This small molecule binds to this protein.
Small molecule (SMILES): O[C@@H]1[C@H](O)Cc2c(cc3ccc4cccc5ccc2c3c45)[C@H]1O

Sequence of chain 1.C:
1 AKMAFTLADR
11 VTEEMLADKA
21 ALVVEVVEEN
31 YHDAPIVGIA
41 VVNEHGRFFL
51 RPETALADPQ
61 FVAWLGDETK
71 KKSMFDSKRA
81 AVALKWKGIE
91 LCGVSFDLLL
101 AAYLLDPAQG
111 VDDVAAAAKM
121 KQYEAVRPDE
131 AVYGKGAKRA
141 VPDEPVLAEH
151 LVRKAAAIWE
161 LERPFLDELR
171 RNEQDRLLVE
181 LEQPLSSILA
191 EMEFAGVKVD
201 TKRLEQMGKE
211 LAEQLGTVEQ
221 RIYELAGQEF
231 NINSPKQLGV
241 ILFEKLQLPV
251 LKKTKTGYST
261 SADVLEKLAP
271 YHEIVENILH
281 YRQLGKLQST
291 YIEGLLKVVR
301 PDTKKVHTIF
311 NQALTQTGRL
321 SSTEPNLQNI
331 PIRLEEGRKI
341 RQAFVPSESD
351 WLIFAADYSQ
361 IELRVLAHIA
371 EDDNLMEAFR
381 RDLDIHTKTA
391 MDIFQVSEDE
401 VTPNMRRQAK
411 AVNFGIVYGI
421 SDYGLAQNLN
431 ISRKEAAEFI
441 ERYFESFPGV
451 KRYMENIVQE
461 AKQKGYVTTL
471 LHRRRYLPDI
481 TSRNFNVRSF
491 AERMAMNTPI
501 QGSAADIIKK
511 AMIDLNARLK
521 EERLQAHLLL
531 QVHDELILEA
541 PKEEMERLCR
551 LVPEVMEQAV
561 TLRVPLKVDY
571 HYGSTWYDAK

Binding-site contacts:
Ligand atom O3' contacts residue GLN501 of chain 1.C at 4.2 Å.
Ligand atom C10 contacts residue GLU362 of chain 1.C at 3.6 Å.
Ligand atom C3 contacts residue VAL417 of chain 1.C at 3.6 Å (hydrophobic).
Ligand atom C9 contacts residue HIS533 of chain 1.C at 3.7 Å.
Ligand atom C9 contacts residue ASP534 of chain 1.C at 4.2 Å.
Ligand atom C7 contacts residue ARG319 of chain 1.C at 4.3 Å.
Ligand atom C8A contacts residue ARG319 of chain 1.C at 3.8 Å.
Ligand atom C8 contacts residue ARG319 of chain 1.C at 3.8 Å.
Ligand atom C2 contacts residue VAL417 of chain 1.C at 4.4 Å (hydrophobic).
Ligand atom C3A contacts residue VAL417 of chain 1.C at 4.0 Å (hydrophobic).
Ligand atom C5 contacts residue TYR418 of chain 1.C at 3.5 Å (hydrophobic).
Ligand atom C3B contacts residue ARG319 of chain 1.C at 4.2 Å.
Ligand atom C3B contacts residue GLN501 of chain 1.C at 4.1 Å.
Ligand atom C5B contacts residue GLN501 of chain 1.C at 3.8 Å.
Ligand atom C9 contacts residue ARG319 of chain 1.C at 3.5 Å.
Ligand atom C3 contacts residue GLU362 of chain 1.C at 4.3 Å.
Ligand atom C3A contacts residue GLN501 of chain 1.C at 4.0 Å.
Ligand atom C10 contacts residue HIS533 of chain 1.C at 4.2 Å.
Ligand atom C1A contacts residue GLU362 of chain 1.C at 3.5 Å.
Ligand atom C5 contacts residue GLN501 of chain 1.C at 4.0 Å.
Ligand atom C1 contacts residue GLU362 of chain 1.C at 3.1 Å.
Ligand atom C5A contacts residue GLN501 of chain 1.C at 3.7 Å.
Ligand atom C3 contacts residue GLN501 of chain 1.C at 4.3 Å.
Ligand atom C3A contacts residue TYR418 of chain 1.C at 4.3 Å (hydrophobic).
Ligand atom C8A contacts residue GLN501 of chain 1.C at 4.3 Å.
Ligand atom C8A contacts residue HIS533 of chain 1.C at 4.2 Å.
Ligand atom C4 contacts residue VAL417 of chain 1.C at 4.0 Å (hydrophobic).
Ligand atom C4 contacts residue GLN501 of chain 1.C at 4.1 Å.
Ligand atom C5B contacts residue ARG319 of chain 1.C at 4.2 Å.
Ligand atom C4 contacts residue TYR418 of chain 1.C at 3.5 Å (hydrophobic).
Ligand atom C10 contacts residue ARG319 of chain 1.C at 3.8 Å.
Ligand atom C6 contacts residue GLN501 of chain 1.C at 4.2 Å.
Ligand atom C3 contacts residue TYR418 of chain 1.C at 4.4 Å (hydrophobic).
Ligand atom C2 contacts residue GLU362 of chain 1.C at 3.2 Å.
Ligand atom C1 contacts residue ASP534 of chain 1.C at 3.4 Å.
Ligand atom C1A contacts residue ARG319 of chain 1.C at 4.0 Å.
Ligand atom C1A contacts residue ASP534 of chain 1.C at 3.9 Å.
Ligand atom C10 contacts residue ASP534 of chain 1.C at 3.4 Å.
Ligand atom C1' contacts residue ARG319 of chain 1.C at 4.2 Å.
Ligand atom C8 contacts residue HIS533 of chain 1.C at 4.2 Å.